Binding-site contacts:
Ligand atom C4' contacts residue ASP98 of chain 1.B at 3.5 Å.
Ligand atom O4' contacts residue ASN125 of chain 2.B at 3.2 Å.
Ligand atom O3B contacts residue ARG128 of chain 2.B at 3.1 Å (salt-bridge).
Ligand atom O1B contacts residue ASP98 of chain 1.B at 3.2 Å (salt-bridge).
Ligand atom O1B contacts residue MG1 of chain 1.G at 2.1 Å.
Ligand atom C5' contacts residue TYR102 of chain 1.B at 3.5 Å (hydrophobic).
Ligand atom N4 contacts residue TRP73 of chain 1.A at 3.2 Å.
Ligand atom O1G contacts residue MG1 of chain 1.G at 2.1 Å.
Ligand atom O3' contacts residue ASP98 of chain 1.B at 2.6 Å (salt-bridge).
Ligand atom O1G contacts residue GLU66 of chain 1.B at 2.9 Å (salt-bridge).
Ligand atom O2A contacts residue ARG128 of chain 2.B at 3.5 Å (salt-bridge).
Ligand atom N1 contacts residue TYR102 of chain 1.B at 3.5 Å (h-bond).
Ligand atom PA contacts residue MG1 of chain 1.G at 3.4 Å.
Ligand atom O1A contacts residue MG1 of chain 1.G at 2.1 Å.
Ligand atom C3' contacts residue ASP98 of chain 1.B at 3.3 Å.
Ligand atom N3 contacts residue HIS51 of chain 1.B at 3.2 Å (h-bond).
Ligand atom O3' contacts residue ILE101 of chain 1.B at 3.5 Å.
Ligand atom PB contacts residue MG1 of chain 1.G at 3.1 Å.
Ligand atom O1B contacts residue GLU63 of chain 1.B at 3.2 Å (salt-bridge).
Ligand atom PB contacts residue MG1 of chain 1.F at 3.4 Å.
Ligand atom C4 contacts residue TRP47 of chain 1.B at 3.2 Å (hydrophobic).
Ligand atom C3' contacts residue ASN125 of chain 2.B at 3.6 Å.
Ligand atom C6 contacts residue TYR102 of chain 1.B at 3.6 Å (hydrophobic).
Ligand atom O2A contacts residue TYR129 of chain 2.B at 2.5 Å (h-bond).
Ligand atom O3G contacts residue ARG128 of chain 2.B at 2.5 Å (salt-bridge).
Ligand atom PG contacts residue MG1 of chain 1.G at 3.4 Å.
Ligand atom N3 contacts residue TRP47 of chain 1.B at 3.6 Å.
Ligand atom O2B contacts residue LYS121 of chain 2.B at 2.7 Å (salt-bridge).
Ligand atom C4' contacts residue ASN125 of chain 2.B at 3.5 Å.
Ligand atom C4 contacts residue TRP73 of chain 1.A at 3.6 Å (hydrophobic).
Ligand atom O2B contacts residue ASP98 of chain 1.B at 3.3 Å (salt-bridge).
Ligand atom O1A contacts residue GLU63 of chain 1.B at 3.2 Å (salt-bridge).
Ligand atom O1B contacts residue GLU66 of chain 1.B at 2.9 Å (salt-bridge).
Ligand atom O3' contacts residue ASN125 of chain 2.B at 2.8 Å (h-bond).
Ligand atom O2B contacts residue MG1 of chain 1.F at 3.5 Å.
Ligand atom N4 contacts residue TRP47 of chain 1.B at 3.5 Å.
Ligand atom N3A contacts residue ARG128 of chain 2.B at 3.5 Å (salt-bridge).
Ligand atom C5 contacts residue TRP47 of chain 1.B at 3.5 Å (hydrophobic).
Ligand atom O1B contacts residue MG1 of chain 1.F at 2.2 Å.
Ligand atom O2 contacts residue HIS38 of chain 1.B at 2.9 Å (h-bond).

This protein binds this small molecule.
Small molecule (SMILES): Nc1ccn([C@H]2C[C@H](O)[C@@H](COP(=O)(O)NP(=O)(O)OP(=O)(O)O)O2)c(=O)n1

Sequence of chain 1.B:
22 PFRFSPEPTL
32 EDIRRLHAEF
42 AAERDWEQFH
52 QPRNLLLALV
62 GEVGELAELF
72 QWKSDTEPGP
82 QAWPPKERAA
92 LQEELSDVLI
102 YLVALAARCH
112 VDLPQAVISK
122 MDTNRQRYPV

Sequence of chain 1.A:
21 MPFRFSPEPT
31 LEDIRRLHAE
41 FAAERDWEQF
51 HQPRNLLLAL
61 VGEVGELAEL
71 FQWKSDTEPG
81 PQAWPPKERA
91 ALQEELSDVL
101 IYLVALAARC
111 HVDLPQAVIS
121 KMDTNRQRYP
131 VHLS

Sequence of chain 2.B:
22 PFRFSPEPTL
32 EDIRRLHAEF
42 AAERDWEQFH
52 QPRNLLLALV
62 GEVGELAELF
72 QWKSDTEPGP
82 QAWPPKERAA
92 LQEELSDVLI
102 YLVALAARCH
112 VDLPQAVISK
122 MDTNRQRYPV